Binding-site contacts:
Ligand atom C7 contacts residue SER17 of chain 1.A at 3.3 Å.
Ligand atom C4 contacts residue GLY112 of chain 1.B at 3.4 Å.
Ligand atom C7 contacts residue ASN58 of chain 1.D at 3.1 Å.
Ligand atom C7 contacts residue SER52 of chain 1.B at 3.6 Å.
Ligand atom C5 contacts residue GLY112 of chain 1.B at 3.2 Å.
Ligand atom O7 contacts residue HIS33 of chain 1.B at 3.4 Å (h-bond).
Ligand atom C5 contacts residue ARG110 of chain 1.B at 3.3 Å.
Ligand atom C6 contacts residue ASP111 of chain 1.B at 3.3 Å.
Ligand atom N2 contacts residue HIS33 of chain 1.B at 3.5 Å (h-bond).
Ligand atom O2 contacts residue THR115 of chain 1.B at 2.9 Å (h-bond).
Ligand atom N2 contacts residue ASN58 of chain 1.D at 2.9 Å (h-bond).
Ligand atom O7 contacts residue SER52 of chain 1.B at 2.9 Å (h-bond).
Ligand atom C1 contacts residue ASN58 of chain 1.D at 1.4 Å.
Ligand atom O6 contacts residue ASP57 of chain 1.B at 2.6 Å (salt-bridge).
Ligand atom C2 contacts residue ASN58 of chain 1.D at 2.5 Å.
Ligand atom O6 contacts residue ASP111 of chain 1.B at 2.7 Å (salt-bridge).
Ligand atom O4 contacts residue SER55 of chain 1.B at 2.9 Å (h-bond).
Ligand atom O4 contacts residue ASP57 of chain 1.B at 2.6 Å (salt-bridge).
Ligand atom O6 contacts residue ARG110 of chain 1.B at 2.8 Å (salt-bridge).
Ligand atom O7 contacts residue ASN58 of chain 1.D at 2.9 Å (h-bond).
Ligand atom C8 contacts residue HIS33 of chain 1.B at 3.3 Å.
Ligand atom N2 contacts residue SER52 of chain 1.B at 3.5 Å (h-bond).
Ligand atom O5 contacts residue ASN58 of chain 1.D at 2.3 Å (h-bond).
Ligand atom O5 contacts residue ASN97 of chain 1.C at 3.5 Å.
Ligand atom O6 contacts residue PHE31 of chain 1.B at 3.1 Å (h-bond).
Ligand atom C6 contacts residue ASP57 of chain 1.B at 3.2 Å.
Ligand atom C3 contacts residue HIS33 of chain 1.B at 3.4 Å.
Ligand atom O3 contacts residue HIS33 of chain 1.B at 2.9 Å (h-bond).
Ligand atom O3 contacts residue HIS96 of chain 1.C at 3.6 Å.
Ligand atom O2 contacts residue GLY112 of chain 1.B at 3.4 Å (h-bond).
Ligand atom C3 contacts residue GLY112 of chain 1.B at 3.5 Å.
Ligand atom O3 contacts residue SER113 of chain 1.B at 3.3 Å (h-bond).
Ligand atom C8 contacts residue PHE31 of chain 1.B at 3.2 Å (hydrophobic).
Ligand atom O6 contacts residue SER55 of chain 1.B at 3.2 Å (h-bond).
Ligand atom C7 contacts residue HIS33 of chain 1.B at 3.1 Å.
Ligand atom O7 contacts residue SER17 of chain 1.A at 2.3 Å (h-bond).
Ligand atom O4 contacts residue GLY112 of chain 1.B at 3.0 Å (h-bond).
Ligand atom O6 contacts residue ASN59 of chain 1.B at 3.2 Å (h-bond).
Ligand atom O4 contacts residue HIS96 of chain 1.C at 3.5 Å (h-bond).
Ligand atom C6 contacts residue PHE31 of chain 1.B at 3.4 Å (hydrophobic).

Sequence of chain 1.D:
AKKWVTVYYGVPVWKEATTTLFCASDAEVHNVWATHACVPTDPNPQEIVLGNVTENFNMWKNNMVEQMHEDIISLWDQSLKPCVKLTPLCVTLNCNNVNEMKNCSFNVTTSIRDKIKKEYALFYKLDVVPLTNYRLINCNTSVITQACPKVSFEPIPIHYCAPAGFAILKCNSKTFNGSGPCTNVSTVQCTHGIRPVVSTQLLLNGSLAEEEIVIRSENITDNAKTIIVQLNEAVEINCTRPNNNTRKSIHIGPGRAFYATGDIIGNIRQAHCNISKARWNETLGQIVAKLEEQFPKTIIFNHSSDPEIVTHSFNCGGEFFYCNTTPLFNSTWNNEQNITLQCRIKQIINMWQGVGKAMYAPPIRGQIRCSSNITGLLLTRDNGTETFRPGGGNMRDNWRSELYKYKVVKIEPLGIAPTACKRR

A small-molecule ligand and the protein it binds are described below.
Small molecule (SMILES): CC(=O)N[C@H]1[C@H](O[C@H]2[C@H](O)[C@@H](NC(C)=O)CO[C@@H]2CO)O[C@H](CO)[C@@H](O[C@@H]2O[C@H](CO[C@H]3O[C@H](CO)[C@@H](O)[C@H](O[C@H]4O[C@H](CO)[C@@H](O)[C@H](O)[C@@H]4O)[C@@H]3O)[C@@H](O)[C@H](O[C@H]3O[C@H](CO)[C@@H](O)[C@H](O)[C@@H]3O)[C@@H]2O)[C@@H]1O

Sequence of chain 1.A:
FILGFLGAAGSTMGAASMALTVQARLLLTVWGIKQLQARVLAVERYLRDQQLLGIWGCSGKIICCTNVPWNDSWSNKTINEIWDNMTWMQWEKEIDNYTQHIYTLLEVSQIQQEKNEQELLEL

Sequence of chain 1.C:
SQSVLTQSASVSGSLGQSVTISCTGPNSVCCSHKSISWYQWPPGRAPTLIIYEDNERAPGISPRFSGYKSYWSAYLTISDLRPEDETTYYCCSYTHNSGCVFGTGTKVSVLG

Sequence of chain 1.B:
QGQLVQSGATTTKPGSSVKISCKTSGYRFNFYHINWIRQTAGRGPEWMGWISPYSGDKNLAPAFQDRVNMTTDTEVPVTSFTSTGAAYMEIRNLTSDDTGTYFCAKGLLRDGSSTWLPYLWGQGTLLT